A small-molecule ligand and the protein it binds are described below.
Small molecule (SMILES): CC(=O)N[C@@H]1[C@@H](O)[C@H](O[C@@H]2O[C@H](CO)[C@H](O)[C@H](O)[C@H]2O)[C@@H](CO)O[C@@H]1O

Binding-site contacts:
Ligand atom N2 contacts residue LEU212 of chain 1.A at 3.9 Å.
Ligand atom C4 contacts residue ALA82 of chain 1.A at 4.0 Å (hydrophobic).
Ligand atom O4 contacts residue ALA82 of chain 1.A at 3.5 Å.
Ligand atom O2 contacts residue ASN127 of chain 1.A at 4.1 Å.
Ligand atom C1 contacts residue SER211 of chain 1.A at 3.6 Å.
Ligand atom C3 contacts residue ASP83 of chain 1.A at 3.4 Å.
Ligand atom C7 contacts residue LEU212 of chain 1.A at 4.2 Å (hydrophobic).
Ligand atom C5 contacts residue SER211 of chain 1.A at 3.7 Å.
Ligand atom C4 contacts residue SER211 of chain 1.A at 3.6 Å.
Ligand atom O3 contacts residue GLY213 of chain 1.A at 2.7 Å (h-bond).
Ligand atom O4 contacts residue SER211 of chain 1.A at 2.7 Å (h-bond).
Ligand atom C2 contacts residue SER211 of chain 1.A at 3.7 Å.
Ligand atom O4 contacts residue SER211 of chain 1.A at 3.7 Å.
Ligand atom O3 contacts residue GLY214 of chain 1.A at 3.9 Å.
Ligand atom O3 contacts residue SER211 of chain 1.A at 3.1 Å (h-bond).
Ligand atom O3 contacts residue GLY103 of chain 1.A at 3.8 Å.
Ligand atom C3 contacts residue GLY213 of chain 1.A at 3.9 Å.
Ligand atom O3 contacts residue TYR125 of chain 1.A at 3.9 Å.
Ligand atom C6 contacts residue ALA82 of chain 1.A at 4.2 Å (hydrophobic).
Ligand atom C6 contacts residue TYR125 of chain 1.A at 3.7 Å (hydrophobic).
Ligand atom O3 contacts residue LEU212 of chain 1.A at 3.6 Å (h-bond).
Ligand atom O3 contacts residue GLY104 of chain 1.A at 3.2 Å (h-bond).
Ligand atom C3 contacts residue ASN127 of chain 1.A at 3.6 Å.
Ligand atom C4 contacts residue ASP83 of chain 1.A at 3.2 Å.
Ligand atom C4 contacts residue TYR125 of chain 1.A at 3.7 Å (hydrophobic).
Ligand atom C3 contacts residue TYR125 of chain 1.A at 3.6 Å (hydrophobic).
Ligand atom O3 contacts residue ASN127 of chain 1.A at 2.9 Å (h-bond).
Ligand atom O6 contacts residue TYR125 of chain 1.A at 4.0 Å.
Ligand atom C6 contacts residue ASP80 of chain 1.A at 3.7 Å.
Ligand atom O4 contacts residue ASP83 of chain 1.A at 2.7 Å (salt-bridge).
Ligand atom O4 contacts residue GLY214 of chain 1.A at 3.9 Å.
Ligand atom O6 contacts residue ASP80 of chain 1.A at 3.2 Å (salt-bridge).
Ligand atom C6 contacts residue GLY214 of chain 1.A at 3.6 Å.
Ligand atom O5 contacts residue SER211 of chain 1.A at 3.0 Å (h-bond).
Ligand atom N2 contacts residue GLY213 of chain 1.A at 3.8 Å.
Ligand atom O6 contacts residue GLY214 of chain 1.A at 4.1 Å.
Ligand atom O3 contacts residue ASP83 of chain 1.A at 2.6 Å (salt-bridge).
Ligand atom C6 contacts residue SER211 of chain 1.A at 4.0 Å.
Ligand atom C5 contacts residue TYR125 of chain 1.A at 3.7 Å (hydrophobic).
Ligand atom C8 contacts residue LEU212 of chain 1.A at 3.4 Å (hydrophobic).

Sequence of chain 1.A:
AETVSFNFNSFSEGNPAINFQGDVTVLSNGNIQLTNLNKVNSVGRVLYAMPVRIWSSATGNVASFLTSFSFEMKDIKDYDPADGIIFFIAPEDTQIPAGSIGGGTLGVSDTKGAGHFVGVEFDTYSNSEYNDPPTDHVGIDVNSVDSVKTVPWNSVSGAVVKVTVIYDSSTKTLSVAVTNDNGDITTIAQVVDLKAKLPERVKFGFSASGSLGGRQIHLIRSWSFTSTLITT